Binding-site contacts:
Ligand atom N2 contacts residue LEU286 of chain 1.A at 3.9 Å.
Ligand atom C8 contacts residue GLY116 of chain 1.A at 4.0 Å.
Ligand atom C13 contacts residue ILE69 of chain 1.A at 4.2 Å (hydrophobic).
Ligand atom C13 contacts residue TFX1 of chain 1.L at 3.8 Å.
Ligand atom S1 contacts residue TFX1 of chain 1.L at 4.1 Å.
Ligand atom C15 contacts residue LEU286 of chain 1.A at 4.2 Å (hydrophobic).
Ligand atom C5 contacts residue TFX1 of chain 1.L at 3.8 Å.
Ligand atom C7 contacts residue GLY117 of chain 1.A at 3.6 Å.
Ligand atom C3 contacts residue GLY116 of chain 1.A at 3.9 Å.
Ligand atom C4 contacts residue GLY116 of chain 1.A at 3.7 Å.
Ligand atom N1 contacts residue TFX1 of chain 1.L at 3.6 Å.
Ligand atom C5 contacts residue GLY116 of chain 1.A at 3.9 Å.
Ligand atom N2 contacts residue GLY117 of chain 1.A at 3.9 Å.
Ligand atom C3 contacts residue GLY117 of chain 1.A at 3.5 Å.
Ligand atom C10 contacts residue TFX1 of chain 1.L at 3.8 Å.
Ligand atom C17 contacts residue GLY116 of chain 1.A at 4.2 Å.
Ligand atom C4 contacts residue GLY117 of chain 1.A at 3.8 Å.
Ligand atom C11 contacts residue TFX1 of chain 1.L at 3.7 Å.
Ligand atom C8 contacts residue TFX1 of chain 1.L at 3.7 Å.
Ligand atom C15 contacts residue PHE398 of chain 1.A at 3.9 Å (hydrophobic).
Ligand atom C14 contacts residue THR120 of chain 1.A at 3.6 Å.
Ligand atom C18 contacts residue TFX1 of chain 1.L at 3.5 Å.
Ligand atom C6 contacts residue GLY117 of chain 1.A at 3.9 Å.
Ligand atom C2 contacts residue GLY117 of chain 1.A at 3.4 Å.
Ligand atom C16 contacts residue LEU286 of chain 1.A at 3.6 Å (hydrophobic).
Ligand atom C17 contacts residue TFX1 of chain 1.L at 3.2 Å.
Ligand atom C4 contacts residue TFX1 of chain 1.L at 3.2 Å.
Ligand atom C15 contacts residue SER198 of chain 1.A at 3.2 Å.
Ligand atom C9 contacts residue TFX1 of chain 1.L at 3.7 Å.
Ligand atom C7 contacts residue SER287 of chain 1.A at 4.2 Å.
Ligand atom C17 contacts residue THR120 of chain 1.A at 3.0 Å.
Ligand atom C9 contacts residue THR120 of chain 1.A at 3.8 Å.
Ligand atom C5 contacts residue GLY117 of chain 1.A at 4.1 Å.
Ligand atom C16 contacts residue TRP231 of chain 1.A at 3.7 Å (hydrophobic).
Ligand atom C3 contacts residue TFX1 of chain 1.L at 4.0 Å.
Ligand atom C14 contacts residue TFX1 of chain 1.L at 3.8 Å.
Ligand atom C6 contacts residue SER287 of chain 1.A at 4.2 Å.
Ligand atom C16 contacts residue VAL288 of chain 1.A at 4.2 Å (hydrophobic).
Ligand atom N1 contacts residue THR120 of chain 1.A at 3.8 Å.
Ligand atom C12 contacts residue TFX1 of chain 1.L at 3.6 Å.

Sequence of chain 1.A:
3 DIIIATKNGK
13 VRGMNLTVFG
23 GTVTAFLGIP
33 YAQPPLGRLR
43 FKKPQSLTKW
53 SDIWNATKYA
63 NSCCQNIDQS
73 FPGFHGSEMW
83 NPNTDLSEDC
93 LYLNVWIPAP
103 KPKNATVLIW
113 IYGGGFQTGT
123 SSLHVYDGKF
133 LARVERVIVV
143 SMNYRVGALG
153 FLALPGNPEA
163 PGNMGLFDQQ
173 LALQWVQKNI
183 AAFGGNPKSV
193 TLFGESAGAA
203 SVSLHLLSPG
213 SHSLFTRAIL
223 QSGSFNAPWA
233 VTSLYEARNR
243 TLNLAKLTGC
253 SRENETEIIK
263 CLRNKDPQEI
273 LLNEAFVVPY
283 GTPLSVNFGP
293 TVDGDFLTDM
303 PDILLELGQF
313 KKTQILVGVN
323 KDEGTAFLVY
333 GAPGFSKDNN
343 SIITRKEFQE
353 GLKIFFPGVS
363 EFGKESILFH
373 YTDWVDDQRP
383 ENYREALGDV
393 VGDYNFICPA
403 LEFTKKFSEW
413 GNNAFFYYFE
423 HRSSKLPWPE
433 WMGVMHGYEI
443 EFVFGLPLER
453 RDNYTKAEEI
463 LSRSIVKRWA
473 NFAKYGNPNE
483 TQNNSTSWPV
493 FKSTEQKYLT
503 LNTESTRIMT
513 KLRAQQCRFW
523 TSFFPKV

The small molecule below binds the protein below.
Small molecule (SMILES): Cc1ccc2c(c1)sc(-c1ccc(N(C)C)cc1)[n+]2C